Sequence of chain 45.E:
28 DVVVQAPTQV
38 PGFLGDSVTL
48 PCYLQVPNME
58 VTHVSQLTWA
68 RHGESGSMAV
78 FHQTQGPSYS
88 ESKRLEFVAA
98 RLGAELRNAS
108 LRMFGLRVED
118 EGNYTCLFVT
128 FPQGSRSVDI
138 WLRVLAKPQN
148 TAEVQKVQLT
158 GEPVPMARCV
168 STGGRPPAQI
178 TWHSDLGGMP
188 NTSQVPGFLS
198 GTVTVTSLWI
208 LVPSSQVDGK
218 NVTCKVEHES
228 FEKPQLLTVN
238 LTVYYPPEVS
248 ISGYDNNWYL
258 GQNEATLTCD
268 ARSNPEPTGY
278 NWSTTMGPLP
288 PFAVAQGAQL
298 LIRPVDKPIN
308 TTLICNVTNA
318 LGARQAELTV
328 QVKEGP

This small molecule binds to this protein.
Small molecule (SMILES): CC(=O)N[C@H]1[C@H](O[C@H]2[C@H](O)[C@@H](NC(C)=O)CO[C@@H]2CO)O[C@H](CO)[C@@H](O)[C@@H]1O

Binding-site contacts:
Ligand atom O7 contacts residue ASN188 of chain 45.E at 4.2 Å.
Ligand atom C3 contacts residue ASN188 of chain 45.E at 3.9 Å.
Ligand atom O6 contacts residue ASN188 of chain 45.E at 4.5 Å.
Ligand atom O5 contacts residue ASN188 of chain 45.E at 2.3 Å (h-bond).
Ligand atom C7 contacts residue ASN188 of chain 45.E at 3.9 Å.
Ligand atom C5 contacts residue ASN188 of chain 45.E at 3.6 Å.
Ligand atom C4 contacts residue ASN188 of chain 45.E at 4.2 Å.
Ligand atom C2 contacts residue ASN188 of chain 45.E at 2.6 Å.
Ligand atom C1 contacts residue ASN188 of chain 45.E at 1.4 Å.
Ligand atom N2 contacts residue ASN188 of chain 45.E at 3.1 Å (h-bond).